Binding-site contacts:
Ligand atom C9 contacts residue PRO152 of chain 1.B at 4.0 Å (hydrophobic).
Ligand atom C2 contacts residue PHE222 of chain 1.B at 4.0 Å (hydrophobic).
Ligand atom C5 contacts residue PRO223 of chain 1.B at 3.8 Å (hydrophobic).
Ligand atom F10 contacts residue TRP36 of chain 1.B at 4.0 Å.
Ligand atom C6 contacts residue PHE222 of chain 1.B at 4.0 Å (hydrophobic).
Ligand atom N7 contacts residue PRO223 of chain 1.B at 3.7 Å.
Ligand atom N7 contacts residue TRP151 of chain 1.B at 3.5 Å.
Ligand atom C2 contacts residue TRP433 of chain 1.B at 3.7 Å (hydrophobic).
Ligand atom C9 contacts residue PRO223 of chain 1.B at 4.2 Å (hydrophobic).
Ligand atom C4 contacts residue VAL37 of chain 1.B at 3.8 Å (hydrophobic).
Ligand atom C6 contacts residue TRP433 of chain 1.B at 3.5 Å (hydrophobic).
Ligand atom C2 contacts residue ALA434 of chain 1.B at 4.1 Å (hydrophobic).
Ligand atom C3 contacts residue TRP433 of chain 1.B at 3.8 Å (hydrophobic).
Ligand atom C1 contacts residue TRP433 of chain 1.B at 3.7 Å (hydrophobic).
Ligand atom C4 contacts residue TRP433 of chain 1.B at 3.5 Å (hydrophobic).
Ligand atom C1 contacts residue PRO223 of chain 1.B at 3.3 Å (hydrophobic).
Ligand atom C3 contacts residue GLY221 of chain 1.B at 4.0 Å.
Ligand atom C3 contacts residue PRO223 of chain 1.B at 4.2 Å (hydrophobic).
Ligand atom C9 contacts residue GLY33 of chain 1.B at 3.4 Å.
Ligand atom N7 contacts residue TRP433 of chain 1.B at 3.9 Å.
Ligand atom C2 contacts residue PRO223 of chain 1.B at 3.7 Å (hydrophobic).
Ligand atom C3 contacts residue TRP36 of chain 1.B at 4.1 Å (hydrophobic).
Ligand atom C9 contacts residue TRP433 of chain 1.B at 3.5 Å (hydrophobic).
Ligand atom N7 contacts residue PHE222 of chain 1.B at 3.5 Å.
Ligand atom C5 contacts residue TRP433 of chain 1.B at 3.4 Å (hydrophobic).
Ligand atom C1 contacts residue PHE222 of chain 1.B at 3.5 Å (hydrophobic).
Ligand atom C3 contacts residue VAL37 of chain 1.B at 3.9 Å (hydrophobic).
Ligand atom C4 contacts residue PHE17 of chain 1.B at 4.1 Å (hydrophobic).
Ligand atom C8 contacts residue TRP433 of chain 1.B at 3.8 Å (hydrophobic).
Ligand atom F10 contacts residue GLY221 of chain 1.B at 4.0 Å.
Ligand atom C8 contacts residue PRO223 of chain 1.B at 4.0 Å (hydrophobic).
Ligand atom C6 contacts residue PRO223 of chain 1.B at 3.3 Å (hydrophobic).
Ligand atom F10 contacts residue TRP433 of chain 1.B at 3.5 Å.
Ligand atom C5 contacts residue GLY33 of chain 1.B at 4.0 Å.
Ligand atom C8 contacts residue TRP151 of chain 1.B at 3.5 Å (hydrophobic).
Ligand atom C8 contacts residue PRO152 of chain 1.B at 3.6 Å (hydrophobic).
Ligand atom C2 contacts residue GLY221 of chain 1.B at 3.5 Å.
Ligand atom F10 contacts residue VAL37 of chain 1.B at 3.1 Å.
Ligand atom C3 contacts residue ALA434 of chain 1.B at 4.1 Å (hydrophobic).
Ligand atom F10 contacts residue ALA434 of chain 1.B at 3.4 Å.

Sequence of chain 1.B:
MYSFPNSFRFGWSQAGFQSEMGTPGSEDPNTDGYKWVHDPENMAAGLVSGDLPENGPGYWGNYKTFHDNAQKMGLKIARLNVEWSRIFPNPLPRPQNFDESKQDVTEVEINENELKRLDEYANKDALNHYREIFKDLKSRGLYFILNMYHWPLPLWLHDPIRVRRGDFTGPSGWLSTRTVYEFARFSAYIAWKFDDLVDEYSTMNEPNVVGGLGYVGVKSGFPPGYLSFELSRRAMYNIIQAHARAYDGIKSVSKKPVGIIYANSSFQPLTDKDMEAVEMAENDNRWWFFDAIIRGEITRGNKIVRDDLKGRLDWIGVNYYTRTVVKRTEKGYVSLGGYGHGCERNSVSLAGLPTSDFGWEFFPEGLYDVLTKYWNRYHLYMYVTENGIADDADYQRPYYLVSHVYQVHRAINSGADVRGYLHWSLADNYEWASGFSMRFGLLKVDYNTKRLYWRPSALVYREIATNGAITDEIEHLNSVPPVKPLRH

The small molecule below binds the protein below.
Small molecule (SMILES): Fc1ccc2[nH]ccc2c1